Sequence of chain 3.D:
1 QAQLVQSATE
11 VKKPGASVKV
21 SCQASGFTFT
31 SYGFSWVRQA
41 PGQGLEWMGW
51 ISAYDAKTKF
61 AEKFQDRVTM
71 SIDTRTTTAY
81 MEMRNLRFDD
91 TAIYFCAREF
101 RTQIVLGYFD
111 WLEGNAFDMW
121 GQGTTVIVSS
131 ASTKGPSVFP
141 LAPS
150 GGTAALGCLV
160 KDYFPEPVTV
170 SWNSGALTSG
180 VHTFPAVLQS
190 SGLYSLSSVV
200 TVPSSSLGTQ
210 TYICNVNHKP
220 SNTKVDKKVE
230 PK

Binding-site contacts:
Ligand atom C2 contacts residue GLN16 of chain 2.A at 3.6 Å.
Ligand atom C1 contacts residue ASN24 of chain 2.A at 1.5 Å.
Ligand atom O7 contacts residue ASN24 of chain 2.A at 3.9 Å.
Ligand atom C3 contacts residue ASN24 of chain 2.A at 3.8 Å.
Ligand atom C2 contacts residue ASN24 of chain 2.A at 2.5 Å.
Ligand atom C7 contacts residue GLN16 of chain 2.A at 3.7 Å.
Ligand atom C4 contacts residue ASN24 of chain 2.A at 4.3 Å.
Ligand atom N2 contacts residue THR74 of chain 3.D at 4.0 Å.
Ligand atom N2 contacts residue GLN16 of chain 2.A at 4.0 Å.
Ligand atom O5 contacts residue GLN16 of chain 2.A at 3.9 Å.
Ligand atom O7 contacts residue GLN16 of chain 2.A at 3.1 Å (h-bond).
Ligand atom C5 contacts residue ASN24 of chain 2.A at 3.7 Å.
Ligand atom C7 contacts residue ASN24 of chain 2.A at 3.5 Å.
Ligand atom O6 contacts residue ASN24 of chain 2.A at 3.9 Å.
Ligand atom C8 contacts residue ASN24 of chain 2.A at 4.4 Å.
Ligand atom N2 contacts residue ASN24 of chain 2.A at 2.8 Å (h-bond).
Ligand atom O5 contacts residue ASN24 of chain 2.A at 2.5 Å (h-bond).
Ligand atom C8 contacts residue THR74 of chain 3.D at 4.3 Å.
Ligand atom C1 contacts residue GLN16 of chain 2.A at 3.6 Å.

The protein below binds the small molecule below.
Small molecule (SMILES): CC(=O)N[C@@H]1[C@@H](O)[C@H](O)[C@@H](CO)O[C@H]1O

Sequence of chain 2.A:
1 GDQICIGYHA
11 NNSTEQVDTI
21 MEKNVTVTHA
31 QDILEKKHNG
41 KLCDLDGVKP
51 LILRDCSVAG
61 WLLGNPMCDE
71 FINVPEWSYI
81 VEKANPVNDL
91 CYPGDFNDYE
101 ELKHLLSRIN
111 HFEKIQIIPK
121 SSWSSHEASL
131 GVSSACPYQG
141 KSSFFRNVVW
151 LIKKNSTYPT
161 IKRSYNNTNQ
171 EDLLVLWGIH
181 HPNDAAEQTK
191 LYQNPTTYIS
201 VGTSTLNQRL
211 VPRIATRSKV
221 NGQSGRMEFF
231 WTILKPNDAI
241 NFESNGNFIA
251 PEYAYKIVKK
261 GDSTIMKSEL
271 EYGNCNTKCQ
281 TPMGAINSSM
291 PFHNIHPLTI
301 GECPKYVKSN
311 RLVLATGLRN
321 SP